Sequence of chain 44.C:
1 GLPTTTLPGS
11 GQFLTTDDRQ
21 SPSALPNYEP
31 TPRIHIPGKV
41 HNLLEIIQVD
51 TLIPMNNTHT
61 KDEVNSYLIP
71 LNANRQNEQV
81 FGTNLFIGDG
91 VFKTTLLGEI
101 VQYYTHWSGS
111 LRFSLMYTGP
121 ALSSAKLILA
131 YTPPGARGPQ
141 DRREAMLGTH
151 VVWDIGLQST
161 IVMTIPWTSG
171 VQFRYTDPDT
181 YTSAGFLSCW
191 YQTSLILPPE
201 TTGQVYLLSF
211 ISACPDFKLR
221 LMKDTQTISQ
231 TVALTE

A protein and the small-molecule ligand that binds it are described below.
Small molecule (SMILES): Cc1cc(CCCCCOc2ccc(C3=NCCO3)cc2)on1

Binding-site contacts:
Ligand atom N3A contacts residue PRO174 of chain 44.A at 3.7 Å.
Ligand atom N3A contacts residue ALA24 of chain 44.C at 3.8 Å.
Ligand atom C2A contacts residue PHE186 of chain 44.A at 3.3 Å (hydrophobic).
Ligand atom C4B contacts residue PHE186 of chain 44.A at 3.6 Å (hydrophobic).
Ligand atom C1B contacts residue TYR128 of chain 44.A at 3.6 Å (hydrophobic).
Ligand atom C3B contacts residue TYR152 of chain 44.A at 3.7 Å (hydrophobic).
Ligand atom C5C contacts residue VAL191 of chain 44.A at 3.8 Å (hydrophobic).
Ligand atom C6B contacts residue ILE104 of chain 44.A at 3.6 Å (hydrophobic).
Ligand atom C5A contacts residue VAL176 of chain 44.A at 3.6 Å (hydrophobic).
Ligand atom C4A contacts residue PRO174 of chain 44.A at 3.1 Å (hydrophobic).
Ligand atom C3C contacts residue TYR128 of chain 44.A at 3.4 Å (hydrophobic).
Ligand atom C1C contacts residue TYR128 of chain 44.A at 3.7 Å (hydrophobic).
Ligand atom C4C contacts residue VAL191 of chain 44.A at 3.0 Å (hydrophobic).
Ligand atom C4C contacts residue VAL188 of chain 44.A at 3.7 Å (hydrophobic).
Ligand atom N3A contacts residue PHE186 of chain 44.A at 4.0 Å.
Ligand atom O1B contacts residue ILE104 of chain 44.A at 3.9 Å.
Ligand atom N2 contacts residue ASN219 of chain 44.A at 3.8 Å.
Ligand atom C1C contacts residue LEU106 of chain 44.A at 3.8 Å (hydrophobic).
Ligand atom C5A contacts residue PHE186 of chain 44.A at 3.5 Å (hydrophobic).
Ligand atom C4B contacts residue TYR152 of chain 44.A at 3.8 Å (hydrophobic).
Ligand atom C1B contacts residue VAL188 of chain 44.A at 3.8 Å (hydrophobic).
Ligand atom N3A contacts residue TYR152 of chain 44.A at 3.5 Å.
Ligand atom C3 contacts residue ASN219 of chain 44.A at 4.0 Å.
Ligand atom N2 contacts residue LEU106 of chain 44.A at 3.8 Å.
Ligand atom O1A contacts residue PHE186 of chain 44.A at 3.0 Å.
Ligand atom C4 contacts residue LEU106 of chain 44.A at 3.9 Å (hydrophobic).
Ligand atom C5B contacts residue PHE186 of chain 44.A at 3.9 Å (hydrophobic).
Ligand atom C2B contacts residue VAL188 of chain 44.A at 3.5 Å (hydrophobic).
Ligand atom O1 contacts residue MET221 of chain 44.A at 3.9 Å.
Ligand atom C5 contacts residue LEU106 of chain 44.A at 3.8 Å (hydrophobic).
Ligand atom O1 contacts residue LEU106 of chain 44.A at 3.7 Å.
Ligand atom C4 contacts residue TYR197 of chain 44.A at 3.8 Å (hydrophobic).
Ligand atom C2C contacts residue TYR197 of chain 44.A at 3.7 Å (hydrophobic).
Ligand atom C6B contacts residue TYR128 of chain 44.A at 3.3 Å (hydrophobic).
Ligand atom O1B contacts residue TYR128 of chain 44.A at 3.4 Å (h-bond).
Ligand atom C31 contacts residue ASN219 of chain 44.A at 3.3 Å.
Ligand atom C1B contacts residue ILE104 of chain 44.A at 4.0 Å (hydrophobic).
Ligand atom C5B contacts residue MET224 of chain 44.A at 3.8 Å (hydrophobic).
Ligand atom C2A contacts residue TYR152 of chain 44.A at 3.6 Å (hydrophobic).
Ligand atom C3B contacts residue VAL188 of chain 44.A at 3.8 Å (hydrophobic).

Sequence of chain 44.A:
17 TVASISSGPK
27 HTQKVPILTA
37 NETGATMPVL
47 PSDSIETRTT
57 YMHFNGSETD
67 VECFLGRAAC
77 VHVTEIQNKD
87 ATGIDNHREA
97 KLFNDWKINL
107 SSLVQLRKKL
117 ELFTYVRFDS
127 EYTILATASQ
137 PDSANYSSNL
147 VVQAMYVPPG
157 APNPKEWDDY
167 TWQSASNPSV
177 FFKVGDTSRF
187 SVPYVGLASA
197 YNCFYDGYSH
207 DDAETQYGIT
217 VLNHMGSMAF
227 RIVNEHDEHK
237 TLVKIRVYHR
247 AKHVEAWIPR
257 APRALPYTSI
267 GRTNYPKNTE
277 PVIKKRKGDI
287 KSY